Binding-site contacts:
Ligand atom O7 contacts residue ASN69 of chain 1.IA at 2.8 Å (h-bond).
Ligand atom C8 contacts residue ASN69 of chain 1.IA at 4.4 Å.
Ligand atom C2 contacts residue ASN69 of chain 1.IA at 2.5 Å.
Ligand atom C5 contacts residue ASN69 of chain 1.IA at 3.6 Å.
Ligand atom C7 contacts residue ASN69 of chain 1.IA at 3.1 Å.
Ligand atom C1 contacts residue ASN69 of chain 1.IA at 1.4 Å.
Ligand atom C3 contacts residue ASN69 of chain 1.IA at 3.8 Å.
Ligand atom N2 contacts residue ASN69 of chain 1.IA at 3.0 Å (h-bond).
Ligand atom O6 contacts residue VAL66 of chain 1.IA at 4.3 Å.
Ligand atom O5 contacts residue ASN69 of chain 1.IA at 2.3 Å (h-bond).
Ligand atom C4 contacts residue ASN69 of chain 1.IA at 4.2 Å.
Ligand atom O6 contacts residue ASN69 of chain 1.IA at 4.4 Å.

Sequence of chain 1.IA:
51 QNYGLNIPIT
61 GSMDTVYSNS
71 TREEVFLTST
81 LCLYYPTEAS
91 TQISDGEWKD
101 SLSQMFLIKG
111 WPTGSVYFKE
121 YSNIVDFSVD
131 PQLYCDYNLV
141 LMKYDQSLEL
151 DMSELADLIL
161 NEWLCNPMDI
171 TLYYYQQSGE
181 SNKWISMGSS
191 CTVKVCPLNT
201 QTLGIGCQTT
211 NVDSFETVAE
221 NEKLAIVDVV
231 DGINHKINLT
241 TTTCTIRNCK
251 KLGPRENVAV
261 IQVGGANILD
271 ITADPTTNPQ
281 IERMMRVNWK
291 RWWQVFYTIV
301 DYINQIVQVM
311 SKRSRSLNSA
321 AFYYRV

A small-molecule ligand and the protein it binds are described below.
Small molecule (SMILES): CC(=O)N[C@@H]1[C@@H](O)[C@H](O)[C@@H](CO)O[C@H]1O